This small molecule binds to this protein.
Small molecule (SMILES): Nc1nc2c(ncn2[C@@H]2O[C@H](CO[P](=O)(O)O[P](=O)(O)CP(=O)(O)O)[C@@H](O)[C@H]2O)c(=O)[nH]1

Sequence of chain 1.A:
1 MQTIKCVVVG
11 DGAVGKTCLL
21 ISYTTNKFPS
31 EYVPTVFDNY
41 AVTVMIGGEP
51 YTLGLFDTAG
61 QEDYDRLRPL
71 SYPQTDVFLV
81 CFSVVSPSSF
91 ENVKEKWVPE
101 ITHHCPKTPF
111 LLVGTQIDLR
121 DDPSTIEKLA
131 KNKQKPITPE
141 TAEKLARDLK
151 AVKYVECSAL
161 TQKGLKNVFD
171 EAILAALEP

Binding-site contacts:
Ligand atom O1A contacts residue CYS18 of chain 1.A at 3.1 Å (h-bond).
Ligand atom O2B contacts residue MG1 of chain 1.C at 2.3 Å.
Ligand atom O1G contacts residue LYS16 of chain 1.A at 2.7 Å (salt-bridge).
Ligand atom O3A contacts residue GLY15 of chain 1.A at 3.5 Å.
Ligand atom O1A contacts residue LYS16 of chain 1.A at 3.6 Å.
Ligand atom O2G contacts residue THR35 of chain 1.A at 2.6 Å (h-bond).
Ligand atom C4 contacts residue PHE28 of chain 1.A at 3.8 Å (hydrophobic).
Ligand atom N3 contacts residue PHE28 of chain 1.A at 3.8 Å.
Ligand atom N2 contacts residue ASP118 of chain 1.A at 3.4 Å (salt-bridge).
Ligand atom O1G contacts residue MG1 of chain 1.C at 3.8 Å.
Ligand atom O1B contacts residue LYS16 of chain 1.A at 3.5 Å (salt-bridge).
Ligand atom C2 contacts residue ASP118 of chain 1.A at 3.8 Å.
Ligand atom C3B contacts residue ALA13 of chain 1.A at 3.7 Å (hydrophobic).
Ligand atom O2B contacts residue THR17 of chain 1.A at 3.1 Å (h-bond).
Ligand atom PB contacts residue MG1 of chain 1.C at 3.4 Å.
Ligand atom O2G contacts residue MG1 of chain 1.C at 2.2 Å.
Ligand atom O1A contacts residue GLY15 of chain 1.A at 3.4 Å.
Ligand atom O2B contacts residue LYS16 of chain 1.A at 3.5 Å.
Ligand atom O1B contacts residue ALA13 of chain 1.A at 3.0 Å.
Ligand atom C8 contacts residue CYS18 of chain 1.A at 3.1 Å (hydrophobic).
Ligand atom O6 contacts residue SER158 of chain 1.A at 3.0 Å (h-bond).
Ligand atom O1G contacts residue GLY12 of chain 1.A at 2.5 Å (h-bond).
Ligand atom O1B contacts residue GLY12 of chain 1.A at 3.6 Å (h-bond).
Ligand atom N7 contacts residue CYS18 of chain 1.A at 3.2 Å.
Ligand atom N1 contacts residue LEU160 of chain 1.A at 3.3 Å.
Ligand atom O1B contacts residue GLY15 of chain 1.A at 2.8 Å (h-bond).
Ligand atom N1 contacts residue ASP118 of chain 1.A at 3.1 Å (salt-bridge).
Ligand atom O1B contacts residue VAL14 of chain 1.A at 2.7 Å (h-bond).
Ligand atom C3B contacts residue GLY12 of chain 1.A at 3.8 Å.
Ligand atom O2' contacts residue PHE28 of chain 1.A at 3.1 Å.
Ligand atom PB contacts residue LYS16 of chain 1.A at 3.9 Å.
Ligand atom PB contacts residue GLY15 of chain 1.A at 3.8 Å.
Ligand atom C3B contacts residue MG1 of chain 1.C at 3.7 Å.
Ligand atom PG contacts residue GLY12 of chain 1.A at 3.6 Å.
Ligand atom O6 contacts residue LEU160 of chain 1.A at 3.2 Å (h-bond).
Ligand atom PG contacts residue LYS16 of chain 1.A at 3.7 Å.
Ligand atom PG contacts residue MG1 of chain 1.C at 3.3 Å.
Ligand atom C6 contacts residue LEU160 of chain 1.A at 3.7 Å (hydrophobic).
Ligand atom O1A contacts residue THR17 of chain 1.A at 3.0 Å (h-bond).
Ligand atom O6 contacts residue ALA159 of chain 1.A at 3.0 Å (h-bond).